This small molecule binds to this protein.
Small molecule (SMILES): Nc1c(C(=O)NCc2ccc(F)cc2F)c(=O)n(O)c2ncc(CCCCCCO)cc12

Binding-site contacts:
Ligand atom CAK contacts residue PRO240 of chain 2.A at 3.9 Å (hydrophobic).
Ligand atom CAD contacts residue PRO240 of chain 2.A at 3.6 Å (hydrophobic).
Ligand atom CBC contacts residue TYR238 of chain 2.A at 3.7 Å (hydrophobic).
Ligand atom OBE contacts residue PRO237 of chain 2.A at 3.8 Å.
Ligand atom NAS contacts residue MG1 of chain 2.G at 1.9 Å.
Ligand atom CAE contacts residue PRO240 of chain 2.A at 3.6 Å (hydrophobic).
Ligand atom CAV contacts residue GLU247 of chain 2.A at 3.3 Å.
Ligand atom CAT contacts residue ASP211 of chain 2.A at 3.2 Å.
Ligand atom OAX contacts residue ASP211 of chain 2.A at 3.3 Å (salt-bridge).
Ligand atom NAU contacts residue ASP211 of chain 2.A at 3.6 Å (salt-bridge).
Ligand atom CAT contacts residue MG1 of chain 2.G at 2.6 Å.
Ligand atom OAX contacts residue GLU247 of chain 2.A at 2.9 Å (salt-bridge).
Ligand atom OAL contacts residue PRO240 of chain 2.A at 3.8 Å.
Ligand atom CAB contacts residue PRO240 of chain 2.A at 3.9 Å (hydrophobic).
Ligand atom FAH contacts residue GLU247 of chain 2.A at 2.9 Å.
Ligand atom NAJ contacts residue GLU247 of chain 2.A at 3.6 Å.
Ligand atom CBB contacts residue TYR238 of chain 2.A at 3.5 Å (hydrophobic).
Ligand atom NAU contacts residue GLU247 of chain 2.A at 3.4 Å (salt-bridge).
Ligand atom OBE contacts residue ASN212 of chain 2.A at 3.7 Å.
Ligand atom CAV contacts residue MG1 of chain 2.H at 2.5 Å.
Ligand atom OAW contacts residue MG1 of chain 2.H at 1.7 Å.
Ligand atom OAW contacts residue GLU247 of chain 2.A at 2.2 Å (salt-bridge).
Ligand atom OAX contacts residue ASP159 of chain 2.A at 2.6 Å (salt-bridge).
Ligand atom CAR contacts residue MG1 of chain 2.G at 3.0 Å.
Ligand atom CAF contacts residue GLN241 of chain 2.A at 3.7 Å.
Ligand atom CAR contacts residue ASP211 of chain 2.A at 3.0 Å.
Ligand atom CBA contacts residue ASN212 of chain 2.A at 3.3 Å.
Ligand atom OAX contacts residue MG1 of chain 2.H at 2.1 Å.
Ligand atom NAU contacts residue MG1 of chain 2.G at 2.6 Å.
Ligand atom FAG contacts residue GLN241 of chain 2.A at 2.9 Å.
Ligand atom OAX contacts residue MG1 of chain 2.G at 1.9 Å.
Ligand atom CBC contacts residue ASN212 of chain 2.A at 3.5 Å.
Ligand atom NAU contacts residue ASP159 of chain 2.A at 3.8 Å.
Ligand atom CAM contacts residue MG1 of chain 2.H at 3.8 Å.
Ligand atom CBB contacts residue ASN212 of chain 2.A at 3.8 Å.
Ligand atom CAF contacts residue PRO240 of chain 2.A at 3.9 Å (hydrophobic).
Ligand atom NAS contacts residue ASP211 of chain 2.A at 2.4 Å (salt-bridge).
Ligand atom OAW contacts residue ASP159 of chain 2.A at 3.7 Å.
Ligand atom CBD contacts residue TYR238 of chain 2.A at 3.5 Å (hydrophobic).
Ligand atom NAU contacts residue MG1 of chain 2.H at 2.6 Å.

Sequence of chain 2.A:
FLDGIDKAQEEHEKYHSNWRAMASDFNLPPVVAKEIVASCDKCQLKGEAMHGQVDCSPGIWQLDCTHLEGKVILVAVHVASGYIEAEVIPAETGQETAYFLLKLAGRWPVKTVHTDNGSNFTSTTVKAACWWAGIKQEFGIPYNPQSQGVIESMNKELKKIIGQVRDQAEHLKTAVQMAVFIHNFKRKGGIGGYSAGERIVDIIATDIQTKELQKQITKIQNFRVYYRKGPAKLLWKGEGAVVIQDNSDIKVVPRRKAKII